The small molecule below binds the protein below.
Small molecule (SMILES): CC(=O)N[C@H]1[C@H](O[C@H]2[C@H](O)[C@@H](NC(C)=O)CO[C@@H]2CO)O[C@H](CO)[C@@H](O)[C@@H]1O

Sequence of chain 1.A:
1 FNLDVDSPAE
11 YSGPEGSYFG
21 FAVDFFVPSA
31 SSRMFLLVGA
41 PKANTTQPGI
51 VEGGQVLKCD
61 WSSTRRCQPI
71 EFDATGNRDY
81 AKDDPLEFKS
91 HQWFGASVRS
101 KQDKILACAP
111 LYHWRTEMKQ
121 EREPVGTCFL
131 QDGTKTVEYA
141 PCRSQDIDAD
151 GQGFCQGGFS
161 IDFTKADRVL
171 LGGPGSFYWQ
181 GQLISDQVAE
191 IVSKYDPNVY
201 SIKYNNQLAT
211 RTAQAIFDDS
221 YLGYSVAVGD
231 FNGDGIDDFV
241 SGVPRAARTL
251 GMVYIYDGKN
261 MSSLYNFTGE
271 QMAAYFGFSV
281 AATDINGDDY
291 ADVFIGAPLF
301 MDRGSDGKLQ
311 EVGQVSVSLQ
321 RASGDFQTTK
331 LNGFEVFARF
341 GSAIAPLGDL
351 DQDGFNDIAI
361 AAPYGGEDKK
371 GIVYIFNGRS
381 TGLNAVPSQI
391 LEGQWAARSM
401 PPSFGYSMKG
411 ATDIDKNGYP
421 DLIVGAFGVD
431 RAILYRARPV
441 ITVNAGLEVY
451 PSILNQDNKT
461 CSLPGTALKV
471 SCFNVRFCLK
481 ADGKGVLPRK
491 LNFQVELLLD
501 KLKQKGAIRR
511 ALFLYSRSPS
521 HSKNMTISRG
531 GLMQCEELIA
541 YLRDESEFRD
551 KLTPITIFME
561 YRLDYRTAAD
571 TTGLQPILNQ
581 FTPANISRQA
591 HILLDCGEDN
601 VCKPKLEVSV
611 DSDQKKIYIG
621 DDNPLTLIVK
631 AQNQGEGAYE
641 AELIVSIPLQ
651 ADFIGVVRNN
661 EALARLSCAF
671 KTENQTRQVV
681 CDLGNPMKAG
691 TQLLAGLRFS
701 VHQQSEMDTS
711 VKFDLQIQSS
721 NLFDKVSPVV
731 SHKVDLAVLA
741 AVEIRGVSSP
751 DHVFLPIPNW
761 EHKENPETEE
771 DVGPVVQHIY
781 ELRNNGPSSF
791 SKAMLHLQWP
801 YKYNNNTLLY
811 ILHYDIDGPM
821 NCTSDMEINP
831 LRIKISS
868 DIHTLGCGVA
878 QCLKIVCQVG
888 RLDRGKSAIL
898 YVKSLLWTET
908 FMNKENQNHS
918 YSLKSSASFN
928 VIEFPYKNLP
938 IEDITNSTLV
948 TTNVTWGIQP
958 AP

Binding-site contacts:
Ligand atom C8 contacts residue MET820 of chain 1.A at 4.3 Å (hydrophobic).
Ligand atom C8 contacts residue ASN821 of chain 1.A at 4.4 Å.
Ligand atom C1 contacts residue ASN821 of chain 1.A at 1.4 Å.
Ligand atom C8 contacts residue VAL886 of chain 1.A at 4.2 Å (hydrophobic).
Ligand atom C8 contacts residue GLY887 of chain 1.A at 3.6 Å.
Ligand atom C5 contacts residue ASN821 of chain 1.A at 3.6 Å.
Ligand atom C4 contacts residue ASN821 of chain 1.A at 4.1 Å.
Ligand atom O7 contacts residue ASN821 of chain 1.A at 3.1 Å (h-bond).
Ligand atom N2 contacts residue ASN821 of chain 1.A at 2.6 Å (h-bond).
Ligand atom O5 contacts residue ASN821 of chain 1.A at 2.4 Å (h-bond).
Ligand atom C8 contacts residue PRO819 of chain 1.A at 3.8 Å (hydrophobic).
Ligand atom C7 contacts residue ASN821 of chain 1.A at 3.1 Å.
Ligand atom C7 contacts residue GLN885 of chain 1.A at 4.3 Å.
Ligand atom C8 contacts residue GLN885 of chain 1.A at 3.9 Å.
Ligand atom C2 contacts residue ASN821 of chain 1.A at 2.2 Å.
Ligand atom O7 contacts residue GLN885 of chain 1.A at 4.1 Å.
Ligand atom C3 contacts residue ASN821 of chain 1.A at 3.6 Å.